The small molecule below binds the protein below.
Small molecule (SMILES): Cc1ccc2ccc3ccc(C)n4->[Pt]5(C)(<-n1c2c34)[C][C]5

Sequence of chain 1.B:
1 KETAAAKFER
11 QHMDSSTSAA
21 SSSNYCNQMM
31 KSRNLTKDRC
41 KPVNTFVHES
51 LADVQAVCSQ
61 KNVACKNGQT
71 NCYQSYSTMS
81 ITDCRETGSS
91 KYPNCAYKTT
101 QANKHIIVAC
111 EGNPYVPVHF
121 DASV

Binding-site contacts:
Ligand atom C2A contacts residue HIS105 of chain 1.B at 4.5 Å.
Ligand atom C9 contacts residue HIS105 of chain 1.B at 3.3 Å.
Ligand atom C10 contacts residue HIS105 of chain 1.B at 3.4 Å.
Ligand atom C6A contacts residue THR78 of chain 1.B at 4.3 Å.
Ligand atom PT contacts residue HIS105 of chain 1.B at 2.1 Å.
Ligand atom C11 contacts residue HIS105 of chain 1.B at 4.2 Å.
Ligand atom C4A contacts residue THR78 of chain 1.B at 3.5 Å.
Ligand atom C8 contacts residue HIS105 of chain 1.B at 4.0 Å.
Ligand atom C6 contacts residue THR78 of chain 1.B at 4.2 Å.
Ligand atom C6A contacts residue HIS105 of chain 1.B at 4.4 Å.
Ligand atom N10 contacts residue HIS105 of chain 1.B at 2.8 Å (h-bond).
Ligand atom C9A contacts residue TYR76 of chain 1.B at 3.9 Å (hydrophobic).
Ligand atom C13 contacts residue GLN74 of chain 1.B at 4.2 Å.
Ligand atom C9 contacts residue TYR76 of chain 1.B at 3.8 Å (hydrophobic).
Ligand atom C4 contacts residue THR78 of chain 1.B at 3.8 Å.
Ligand atom N1 contacts residue THR78 of chain 1.B at 4.1 Å.
Ligand atom C3 contacts residue THR78 of chain 1.B at 4.3 Å.
Ligand atom C10 contacts residue THR78 of chain 1.B at 4.0 Å.
Ligand atom C7 contacts residue TYR76 of chain 1.B at 4.3 Å (hydrophobic).
Ligand atom C8 contacts residue TYR76 of chain 1.B at 3.6 Å (hydrophobic).
Ligand atom C13 contacts residue HIS105 of chain 1.B at 3.5 Å.
Ligand atom C12 contacts residue HIS105 of chain 1.B at 3.3 Å.
Ligand atom C5 contacts residue THR78 of chain 1.B at 3.7 Å.
Ligand atom C9A contacts residue HIS105 of chain 1.B at 3.4 Å.
Ligand atom C1A contacts residue THR78 of chain 1.B at 3.6 Å.
Ligand atom N1 contacts residue HIS105 of chain 1.B at 3.2 Å (h-bond).
Ligand atom C2 contacts residue THR78 of chain 1.B at 4.4 Å.
Ligand atom C2 contacts residue HIS105 of chain 1.B at 4.2 Å.
Ligand atom C1A contacts residue HIS105 of chain 1.B at 3.5 Å.